Sequence of chain 1.A:
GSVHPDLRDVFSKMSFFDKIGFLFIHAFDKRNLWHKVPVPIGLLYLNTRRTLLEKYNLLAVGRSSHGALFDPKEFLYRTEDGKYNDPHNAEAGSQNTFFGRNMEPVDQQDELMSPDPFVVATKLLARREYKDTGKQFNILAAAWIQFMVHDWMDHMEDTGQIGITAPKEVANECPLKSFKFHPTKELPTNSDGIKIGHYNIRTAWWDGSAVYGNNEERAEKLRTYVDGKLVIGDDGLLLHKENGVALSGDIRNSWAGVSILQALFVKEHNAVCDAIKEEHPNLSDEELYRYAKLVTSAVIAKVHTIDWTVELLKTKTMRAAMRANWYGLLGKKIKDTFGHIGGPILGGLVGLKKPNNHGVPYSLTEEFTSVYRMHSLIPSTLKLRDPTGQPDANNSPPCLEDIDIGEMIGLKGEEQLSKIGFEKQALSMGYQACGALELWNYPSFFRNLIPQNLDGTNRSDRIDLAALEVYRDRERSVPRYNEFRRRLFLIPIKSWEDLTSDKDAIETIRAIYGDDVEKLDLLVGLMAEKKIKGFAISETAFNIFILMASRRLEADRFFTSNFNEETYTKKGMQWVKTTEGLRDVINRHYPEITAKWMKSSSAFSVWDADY

This small molecule binds to this protein.
Small molecule (SMILES): CCCCCCCCCCO[C@@H]1O[C@H](CO)[C@@H](O[C@H]2O[C@H](CO)[C@@H](O)[C@H](O)[C@H]2O)[C@H](O)[C@H]1O

Binding-site contacts:
Ligand atom C8 contacts residue PG41 of chain 1.J at 4.0 Å.
Ligand atom C31 contacts residue PG41 of chain 1.J at 3.3 Å.
Ligand atom O55 contacts residue LYS29 of chain 1.A at 3.4 Å (salt-bridge).
Ligand atom O5 contacts residue SER25 of chain 1.A at 3.3 Å.
Ligand atom O61 contacts residue PG41 of chain 1.J at 4.0 Å.
Ligand atom C18 contacts residue PHE26 of chain 1.A at 3.7 Å (hydrophobic).
Ligand atom O1 contacts residue LYS23 of chain 1.A at 3.0 Å (salt-bridge).
Ligand atom C22 contacts residue PG41 of chain 1.J at 3.3 Å.
Ligand atom C57 contacts residue LYS23 of chain 1.A at 3.8 Å.
Ligand atom C28 contacts residue PHE26 of chain 1.A at 4.0 Å (hydrophobic).
Ligand atom C4 contacts residue PG41 of chain 1.J at 3.5 Å.
Ligand atom C1 contacts residue MET24 of chain 1.A at 3.9 Å (hydrophobic).
Ligand atom C5 contacts residue SER22 of chain 1.A at 3.6 Å.
Ligand atom C6 contacts residue PHE26 of chain 1.A at 3.8 Å (hydrophobic).
Ligand atom O7 contacts residue PG41 of chain 1.J at 3.6 Å.
Ligand atom C1 contacts residue PHE26 of chain 1.A at 3.8 Å (hydrophobic).
Ligand atom C6 contacts residue SER25 of chain 1.A at 3.9 Å.
Ligand atom C6 contacts residue PG41 of chain 1.J at 3.9 Å.
Ligand atom C11 contacts residue LYS23 of chain 1.A at 3.9 Å.
Ligand atom C37 contacts residue PHE27 of chain 1.A at 3.7 Å (hydrophobic).
Ligand atom C19 contacts residue PHE26 of chain 1.A at 3.9 Å (hydrophobic).
Ligand atom C57 contacts residue PG41 of chain 1.J at 3.8 Å.
Ligand atom C3 contacts residue MET24 of chain 1.A at 3.5 Å (hydrophobic).
Ligand atom O5 contacts residue MET24 of chain 1.A at 4.0 Å.
Ligand atom C9 contacts residue PG41 of chain 1.J at 3.9 Å.
Ligand atom O16 contacts residue SER25 of chain 1.A at 3.6 Å.
Ligand atom C28 contacts residue PG41 of chain 1.J at 3.2 Å.
Ligand atom O16 contacts residue PHE26 of chain 1.A at 2.9 Å (h-bond).
Ligand atom O1 contacts residue SER22 of chain 1.A at 3.9 Å.
Ligand atom C9 contacts residue LYS23 of chain 1.A at 4.0 Å.
Ligand atom C25 contacts residue PG41 of chain 1.J at 2.8 Å.
Ligand atom C18 contacts residue SER25 of chain 1.A at 3.9 Å.
Ligand atom O6 contacts residue LYS23 of chain 1.A at 2.7 Å (salt-bridge).
Ligand atom C10 contacts residue LYS23 of chain 1.A at 3.8 Å.
Ligand atom O2 contacts residue PG41 of chain 1.J at 3.6 Å.
Ligand atom C28 contacts residue PHE27 of chain 1.A at 3.9 Å (hydrophobic).
Ligand atom C22 contacts residue PHE26 of chain 1.A at 3.4 Å (hydrophobic).
Ligand atom C7 contacts residue PG41 of chain 1.J at 3.9 Å.
Ligand atom C10 contacts residue SER22 of chain 1.A at 3.4 Å.
Ligand atom C3 contacts residue PG41 of chain 1.J at 4.0 Å.